Binding-site contacts:
Ligand atom CG2 contacts residue VAL4 of chain 51.E at 3.8 Å (hydrophobic).
Ligand atom C contacts residue GLN3 of chain 51.E at 3.9 Å.
Ligand atom OG contacts residue GLN3 of chain 51.E at 3.3 Å (h-bond).
Ligand atom C contacts residue VAL4 of chain 51.E at 4.0 Å (hydrophobic).
Ligand atom O contacts residue GLN3 of chain 51.E at 3.1 Å (h-bond).
Ligand atom CB contacts residue ALA2 of chain 51.E at 3.4 Å (hydrophobic).
Ligand atom N contacts residue ALA2 of chain 51.E at 3.0 Å (h-bond).
Ligand atom CG2 contacts residue GLN3 of chain 51.E at 3.4 Å.
Ligand atom OE2 contacts residue VAL4 of chain 51.E at 3.6 Å.
Ligand atom O contacts residue SER5 of chain 51.E at 3.8 Å.
Ligand atom O contacts residue VAL4 of chain 51.E at 2.9 Å (h-bond).
Ligand atom C contacts residue ALA2 of chain 51.E at 4.3 Å (hydrophobic).
Ligand atom CB contacts residue VAL4 of chain 51.E at 4.5 Å (hydrophobic).
Ligand atom CB contacts residue ALA2 of chain 51.E at 4.3 Å (hydrophobic).
Ligand atom C contacts residue VAL4 of chain 51.E at 4.2 Å (hydrophobic).
Ligand atom CG2 contacts residue SER5 of chain 51.E at 3.7 Å.
Ligand atom CA contacts residue ALA2 of chain 51.E at 3.5 Å (hydrophobic).
Ligand atom C contacts residue VAL4 of chain 51.E at 3.6 Å (hydrophobic).
Ligand atom CA contacts residue ALA2 of chain 51.E at 4.0 Å (hydrophobic).
Ligand atom CB contacts residue GLN3 of chain 51.E at 3.4 Å.
Ligand atom OE1 contacts residue VAL4 of chain 51.E at 3.5 Å.
Ligand atom O contacts residue VAL4 of chain 51.E at 3.8 Å.
Ligand atom CA contacts residue VAL4 of chain 51.E at 4.0 Å (hydrophobic).
Ligand atom CB contacts residue GLN3 of chain 51.E at 4.4 Å.
Ligand atom OE1 contacts residue ASN25 of chain 51.E at 4.4 Å.
Ligand atom CD contacts residue VAL4 of chain 51.E at 3.8 Å (hydrophobic).
Ligand atom CA contacts residue VAL4 of chain 51.E at 3.5 Å (hydrophobic).
Ligand atom O contacts residue SER6 of chain 51.E at 4.1 Å.
Ligand atom O contacts residue ALA2 of chain 51.E at 3.9 Å.
Ligand atom N contacts residue VAL4 of chain 51.E at 3.0 Å (h-bond).
Ligand atom CG1 contacts residue GLN3 of chain 51.E at 4.1 Å.
Ligand atom CG2 contacts residue ALA2 of chain 51.E at 4.0 Å (hydrophobic).
Ligand atom C contacts residue ALA2 of chain 51.E at 3.7 Å (hydrophobic).
Ligand atom CA contacts residue GLN3 of chain 51.E at 4.2 Å.
Ligand atom CB contacts residue VAL4 of chain 51.E at 4.3 Å (hydrophobic).

A protein and the small-molecule ligand that binds it are described below.
Small molecule (SMILES): CC[C@H](C)[C@H](N)C(=O)N[C@@H](CO)C(=O)N[C@@H](CCC(=O)O)C(=O)N[C@H](C=O)C(C)C

Sequence of chain 51.E:
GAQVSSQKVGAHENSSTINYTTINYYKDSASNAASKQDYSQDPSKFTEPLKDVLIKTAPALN